Sequence of chain 1.A:
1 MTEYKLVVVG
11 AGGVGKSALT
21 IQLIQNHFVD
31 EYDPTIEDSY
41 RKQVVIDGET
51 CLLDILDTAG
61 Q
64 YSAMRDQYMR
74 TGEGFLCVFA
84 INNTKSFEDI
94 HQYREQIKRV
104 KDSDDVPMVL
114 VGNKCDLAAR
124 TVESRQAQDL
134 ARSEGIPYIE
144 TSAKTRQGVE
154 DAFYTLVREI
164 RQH

Binding-site contacts:
Ligand atom C5' contacts residue GLY13 of chain 1.A at 3.5 Å.
Ligand atom PB contacts residue MG1 of chain 1.B at 3.1 Å.
Ligand atom C8 contacts residue ALA18 of chain 1.A at 3.4 Å (hydrophobic).
Ligand atom N2 contacts residue ASP119 of chain 1.A at 2.9 Å (salt-bridge).
Ligand atom N1 contacts residue ASP119 of chain 1.A at 2.7 Å (salt-bridge).
Ligand atom N7 contacts residue ALA18 of chain 1.A at 3.5 Å.
Ligand atom N7 contacts residue ASN116 of chain 1.A at 3.2 Å (h-bond).
Ligand atom O6 contacts residue LYS117 of chain 1.A at 3.3 Å.
Ligand atom C6 contacts residue ASP119 of chain 1.A at 3.6 Å.
Ligand atom O6 contacts residue ALA146 of chain 1.A at 2.8 Å (h-bond).
Ligand atom O2B contacts residue GLY13 of chain 1.A at 3.4 Å (h-bond).
Ligand atom O2B contacts residue LYS16 of chain 1.A at 2.7 Å (salt-bridge).
Ligand atom O1G contacts residue THR35 of chain 1.A at 2.9 Å (h-bond).
Ligand atom N3B contacts residue GLY13 of chain 1.A at 3.2 Å (h-bond).
Ligand atom O2' contacts residue ASP30 of chain 1.A at 3.2 Å.
Ligand atom O6 contacts residue ASN116 of chain 1.A at 3.3 Å (h-bond).
Ligand atom O2' contacts residue GLU31 of chain 1.A at 3.4 Å (salt-bridge).
Ligand atom O1B contacts residue LYS16 of chain 1.A at 3.6 Å (salt-bridge).
Ligand atom O3G contacts residue GLY12 of chain 1.A at 3.5 Å.
Ligand atom O3A contacts residue GLY15 of chain 1.A at 3.2 Å (h-bond).
Ligand atom O4' contacts residue LYS117 of chain 1.A at 3.1 Å (salt-bridge).
Ligand atom O1A contacts residue GLY15 of chain 1.A at 3.3 Å.
Ligand atom O2B contacts residue VAL14 of chain 1.A at 3.2 Å (h-bond).
Ligand atom N3B contacts residue MG1 of chain 1.B at 3.3 Å.
Ligand atom O2B contacts residue GLY15 of chain 1.A at 3.1 Å (h-bond).
Ligand atom O1G contacts residue MG1 of chain 1.B at 1.9 Å.
Ligand atom O6 contacts residue SER145 of chain 1.A at 3.5 Å.
Ligand atom O3G contacts residue LYS16 of chain 1.A at 2.7 Å (salt-bridge).
Ligand atom O1B contacts residue MG1 of chain 1.B at 1.9 Å.
Ligand atom C4 contacts residue PHE28 of chain 1.A at 3.6 Å (hydrophobic).
Ligand atom C6 contacts residue LYS117 of chain 1.A at 3.5 Å.
Ligand atom O6 contacts residue ASP119 of chain 1.A at 3.5 Å (salt-bridge).
Ligand atom O3G contacts residue GLY60 of chain 1.A at 3.0 Å (h-bond).
Ligand atom O2' contacts residue PHE28 of chain 1.A at 3.3 Å.
Ligand atom C3' contacts residue GLU31 of chain 1.A at 3.4 Å.
Ligand atom O1B contacts residue SER17 of chain 1.A at 2.9 Å (h-bond).
Ligand atom O6 contacts residue LYS147 of chain 1.A at 3.5 Å (salt-bridge).
Ligand atom O1A contacts residue SER17 of chain 1.A at 3.4 Å (h-bond).
Ligand atom O1A contacts residue ALA18 of chain 1.A at 2.8 Å (h-bond).
Ligand atom PG contacts residue MG1 of chain 1.B at 3.1 Å.

A protein and the small-molecule ligand that binds it are described below.
Small molecule (SMILES): Nc1nc2c(ncn2[C@@H]2O[C@H](CO[P](=O)(O)O[P](=O)(O)NP(=O)(O)O)[C@@H](O)[C@H]2O)c(=O)[nH]1